A protein and the small-molecule ligand that binds it are described below.
Small molecule (SMILES): CC(=O)N[C@H]1[C@H](O[C@H]2[C@H](O)[C@@H](NC(C)=O)CO[C@@H]2CO)O[C@H](CO)[C@@H](O)[C@@H]1O

Binding-site contacts:
Ligand atom C5 contacts residue ASN781 of chain 1.A at 3.7 Å.
Ligand atom C3 contacts residue ASN781 of chain 1.A at 3.8 Å.
Ligand atom C2 contacts residue ASN781 of chain 1.A at 2.5 Å.
Ligand atom O5 contacts residue SER783 of chain 1.A at 3.3 Å (h-bond).
Ligand atom C5 contacts residue SER783 of chain 1.A at 3.3 Å.
Ligand atom O5 contacts residue ASN781 of chain 1.A at 2.4 Å (h-bond).
Ligand atom C8 contacts residue ASN781 of chain 1.A at 4.4 Å.
Ligand atom O5 contacts residue GLN784 of chain 1.A at 4.3 Å.
Ligand atom O6 contacts residue SER783 of chain 1.A at 3.7 Å.
Ligand atom C1 contacts residue SER783 of chain 1.A at 3.5 Å.
Ligand atom O7 contacts residue ASN781 of chain 1.A at 3.3 Å (h-bond).
Ligand atom C6 contacts residue GLN784 of chain 1.A at 3.3 Å.
Ligand atom C6 contacts residue SER783 of chain 1.A at 3.9 Å.
Ligand atom O7 contacts residue SER783 of chain 1.A at 4.4 Å.
Ligand atom N2 contacts residue ASN781 of chain 1.A at 2.9 Å (h-bond).
Ligand atom C7 contacts residue ASN781 of chain 1.A at 3.5 Å.
Ligand atom C1 contacts residue ASN781 of chain 1.A at 1.4 Å.
Ligand atom O6 contacts residue GLN784 of chain 1.A at 2.5 Å (h-bond).
Ligand atom C4 contacts residue ASN781 of chain 1.A at 4.2 Å.
Ligand atom C5 contacts residue GLN784 of chain 1.A at 4.1 Å.

Sequence of chain 1.A:
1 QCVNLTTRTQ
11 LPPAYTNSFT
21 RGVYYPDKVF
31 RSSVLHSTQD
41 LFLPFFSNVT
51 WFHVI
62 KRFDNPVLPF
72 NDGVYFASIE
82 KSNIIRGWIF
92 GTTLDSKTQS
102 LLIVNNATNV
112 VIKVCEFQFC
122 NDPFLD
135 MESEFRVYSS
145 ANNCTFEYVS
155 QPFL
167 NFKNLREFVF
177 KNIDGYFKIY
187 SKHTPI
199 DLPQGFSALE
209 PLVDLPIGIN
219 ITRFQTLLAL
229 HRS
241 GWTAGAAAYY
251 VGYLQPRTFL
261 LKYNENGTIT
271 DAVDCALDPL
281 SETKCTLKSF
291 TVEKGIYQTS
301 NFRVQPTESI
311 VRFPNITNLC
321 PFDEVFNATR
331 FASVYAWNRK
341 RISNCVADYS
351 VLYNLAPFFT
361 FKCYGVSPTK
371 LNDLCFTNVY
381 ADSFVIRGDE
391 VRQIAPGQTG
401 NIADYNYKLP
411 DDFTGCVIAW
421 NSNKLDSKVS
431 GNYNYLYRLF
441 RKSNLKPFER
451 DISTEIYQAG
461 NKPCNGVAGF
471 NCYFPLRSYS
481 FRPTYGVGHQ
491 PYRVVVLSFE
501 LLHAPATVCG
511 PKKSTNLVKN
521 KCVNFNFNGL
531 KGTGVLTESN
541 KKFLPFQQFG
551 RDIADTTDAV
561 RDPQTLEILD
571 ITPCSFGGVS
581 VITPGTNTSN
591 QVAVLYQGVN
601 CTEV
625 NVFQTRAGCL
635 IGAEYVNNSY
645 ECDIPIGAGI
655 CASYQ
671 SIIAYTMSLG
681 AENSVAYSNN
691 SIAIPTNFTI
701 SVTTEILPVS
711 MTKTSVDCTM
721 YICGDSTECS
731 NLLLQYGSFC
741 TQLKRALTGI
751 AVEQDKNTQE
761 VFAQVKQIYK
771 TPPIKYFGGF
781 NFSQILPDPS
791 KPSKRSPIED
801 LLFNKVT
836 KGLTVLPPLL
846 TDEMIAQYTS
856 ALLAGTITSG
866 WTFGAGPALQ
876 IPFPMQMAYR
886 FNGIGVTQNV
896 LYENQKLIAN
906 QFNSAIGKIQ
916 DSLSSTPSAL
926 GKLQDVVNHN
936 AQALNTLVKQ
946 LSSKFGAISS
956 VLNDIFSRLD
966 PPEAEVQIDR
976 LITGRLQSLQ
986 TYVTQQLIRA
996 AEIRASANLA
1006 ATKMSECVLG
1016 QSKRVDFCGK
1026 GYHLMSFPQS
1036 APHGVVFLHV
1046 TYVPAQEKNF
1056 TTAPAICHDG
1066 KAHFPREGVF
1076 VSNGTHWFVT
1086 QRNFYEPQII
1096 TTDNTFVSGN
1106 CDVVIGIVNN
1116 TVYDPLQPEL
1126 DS